Sequence of chain 1.B:
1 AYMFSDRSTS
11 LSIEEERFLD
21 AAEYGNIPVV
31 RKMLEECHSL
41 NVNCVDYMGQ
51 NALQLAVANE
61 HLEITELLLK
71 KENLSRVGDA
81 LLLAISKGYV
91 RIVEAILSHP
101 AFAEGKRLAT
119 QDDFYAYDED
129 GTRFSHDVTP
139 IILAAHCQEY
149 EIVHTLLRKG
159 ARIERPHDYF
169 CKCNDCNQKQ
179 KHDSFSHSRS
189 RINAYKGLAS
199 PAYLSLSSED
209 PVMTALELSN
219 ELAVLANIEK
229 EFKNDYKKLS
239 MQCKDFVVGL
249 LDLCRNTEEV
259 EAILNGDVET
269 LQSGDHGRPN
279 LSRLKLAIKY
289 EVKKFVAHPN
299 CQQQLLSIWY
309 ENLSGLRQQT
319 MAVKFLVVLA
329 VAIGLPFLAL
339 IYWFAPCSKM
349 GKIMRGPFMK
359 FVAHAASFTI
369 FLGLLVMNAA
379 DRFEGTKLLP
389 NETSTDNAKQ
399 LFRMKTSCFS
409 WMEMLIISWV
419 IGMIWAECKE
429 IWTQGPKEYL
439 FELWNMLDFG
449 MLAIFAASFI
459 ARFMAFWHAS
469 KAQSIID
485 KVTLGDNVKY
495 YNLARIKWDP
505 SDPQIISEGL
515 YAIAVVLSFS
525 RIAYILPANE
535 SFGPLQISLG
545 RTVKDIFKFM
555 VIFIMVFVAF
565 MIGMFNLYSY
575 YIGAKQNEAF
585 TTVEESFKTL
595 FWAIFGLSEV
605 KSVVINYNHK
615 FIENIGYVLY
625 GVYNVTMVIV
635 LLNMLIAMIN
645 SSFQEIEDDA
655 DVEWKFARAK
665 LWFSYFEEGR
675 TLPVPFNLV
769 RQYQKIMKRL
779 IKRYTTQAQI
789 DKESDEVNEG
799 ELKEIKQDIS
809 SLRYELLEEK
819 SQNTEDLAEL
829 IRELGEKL

Sequence of chain 1.D:
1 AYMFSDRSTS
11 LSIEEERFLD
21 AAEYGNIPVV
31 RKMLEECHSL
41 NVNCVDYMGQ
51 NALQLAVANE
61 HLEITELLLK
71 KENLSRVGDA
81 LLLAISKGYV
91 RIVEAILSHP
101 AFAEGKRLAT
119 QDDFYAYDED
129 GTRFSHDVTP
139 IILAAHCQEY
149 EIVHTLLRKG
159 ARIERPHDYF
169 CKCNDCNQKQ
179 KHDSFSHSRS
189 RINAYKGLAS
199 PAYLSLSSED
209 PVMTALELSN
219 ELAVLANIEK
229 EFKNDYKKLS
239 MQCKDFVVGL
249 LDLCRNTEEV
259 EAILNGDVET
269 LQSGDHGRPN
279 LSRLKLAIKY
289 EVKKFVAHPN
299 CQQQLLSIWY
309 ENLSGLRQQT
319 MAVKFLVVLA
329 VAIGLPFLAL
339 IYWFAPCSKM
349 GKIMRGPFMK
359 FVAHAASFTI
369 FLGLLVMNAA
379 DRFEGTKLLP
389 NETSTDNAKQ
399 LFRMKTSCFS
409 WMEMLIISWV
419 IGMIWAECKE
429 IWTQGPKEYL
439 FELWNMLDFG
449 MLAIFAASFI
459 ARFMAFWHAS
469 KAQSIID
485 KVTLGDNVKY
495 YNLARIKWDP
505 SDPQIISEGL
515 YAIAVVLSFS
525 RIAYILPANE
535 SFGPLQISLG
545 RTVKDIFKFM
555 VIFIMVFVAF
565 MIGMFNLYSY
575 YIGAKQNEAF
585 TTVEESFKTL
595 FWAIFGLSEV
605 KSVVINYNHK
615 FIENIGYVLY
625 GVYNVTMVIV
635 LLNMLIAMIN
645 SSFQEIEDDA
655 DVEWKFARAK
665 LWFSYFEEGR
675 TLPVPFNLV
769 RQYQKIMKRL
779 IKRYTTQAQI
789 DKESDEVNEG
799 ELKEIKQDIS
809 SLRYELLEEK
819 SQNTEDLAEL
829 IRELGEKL

Binding-site contacts:
Ligand atom C27 contacts residue PHE591 of chain 1.D at 3.7 Å (hydrophobic).
Ligand atom C16 contacts residue VAL622 of chain 1.B at 4.1 Å (hydrophobic).
Ligand atom O15 contacts residue GLY625 of chain 1.B at 3.4 Å.
Ligand atom C20 contacts residue PHE591 of chain 1.D at 4.1 Å (hydrophobic).
Ligand atom C13 contacts residue TYR621 of chain 1.B at 3.9 Å (hydrophobic).
Ligand atom O23 contacts residue TYR621 of chain 1.B at 3.7 Å.
Ligand atom C16 contacts residue PHE595 of chain 1.D at 3.9 Å (hydrophobic).
Ligand atom O22 contacts residue PHE591 of chain 1.D at 3.3 Å.
Ligand atom O15 contacts residue PHE595 of chain 1.D at 3.6 Å.
Ligand atom C07 contacts residue GLU588 of chain 1.D at 4.0 Å.
Ligand atom C04 contacts residue GLU588 of chain 1.D at 3.9 Å.
Ligand atom C12 contacts residue TYR621 of chain 1.B at 3.7 Å (hydrophobic).
Ligand atom C18 contacts residue SBM1 of chain 1.S at 3.7 Å.
Ligand atom C14 contacts residue TRP596 of chain 1.D at 3.9 Å (hydrophobic).
Ligand atom C24 contacts residue LYS592 of chain 1.D at 4.1 Å.
Ligand atom C21 contacts residue PHE591 of chain 1.D at 4.1 Å (hydrophobic).
Ligand atom C17 contacts residue VAL622 of chain 1.B at 4.0 Å (hydrophobic).
Ligand atom C25 contacts residue PHE591 of chain 1.D at 4.1 Å (hydrophobic).
Ligand atom C24 contacts residue TYR621 of chain 1.B at 4.0 Å (hydrophobic).
Ligand atom CL01 contacts residue PHE591 of chain 1.D at 3.6 Å.
Ligand atom C26 contacts residue GLU588 of chain 1.D at 4.0 Å.
Ligand atom C25 contacts residue GLU588 of chain 1.D at 3.9 Å.
Ligand atom C19 contacts residue SBM1 of chain 1.S at 3.9 Å.
Ligand atom C14 contacts residue TYR621 of chain 1.B at 3.3 Å (hydrophobic).
Ligand atom C07 contacts residue ASN618 of chain 1.B at 3.8 Å.
Ligand atom O23 contacts residue TRP596 of chain 1.D at 3.3 Å (h-bond).
Ligand atom O15 contacts residue TYR621 of chain 1.B at 3.3 Å (h-bond).
Ligand atom C05 contacts residue GLU588 of chain 1.D at 3.6 Å.
Ligand atom C03 contacts residue GLU588 of chain 1.D at 4.1 Å.
Ligand atom N11 contacts residue TYR621 of chain 1.B at 3.7 Å.
Ligand atom C14 contacts residue PHE595 of chain 1.D at 3.6 Å (hydrophobic).
Ligand atom C25 contacts residue LYS592 of chain 1.D at 4.1 Å.
Ligand atom C10 contacts residue TYR621 of chain 1.B at 4.2 Å (hydrophobic).
Ligand atom CL01 contacts residue VAL587 of chain 1.D at 3.9 Å.
Ligand atom C17 contacts residue PHE595 of chain 1.D at 4.0 Å (hydrophobic).
Ligand atom N06 contacts residue GLU588 of chain 1.D at 3.6 Å.
Ligand atom O15 contacts residue VAL622 of chain 1.B at 3.9 Å.
Ligand atom C17 contacts residue VAL626 of chain 1.B at 4.1 Å (hydrophobic).
Ligand atom C02 contacts residue GLU588 of chain 1.D at 4.2 Å.
Ligand atom C12 contacts residue PHE591 of chain 1.D at 4.1 Å (hydrophobic).

A small-molecule ligand and the protein it binds are described below.
Small molecule (SMILES): O=C([C@H]1COc2ccccc2O1)N1CCC2(C=Nc3ccc(Cl)cc32)CC1